The protein below binds the small molecule below.
Small molecule (SMILES): CC(C)c1ccc2c(c1)CC[C@H]1[C@](C)(C(=O)N[C@@H](Cc3c[nH]c4ccccc34)C(=O)O)CCC[C@]21C

Sequence of chain 1.A:
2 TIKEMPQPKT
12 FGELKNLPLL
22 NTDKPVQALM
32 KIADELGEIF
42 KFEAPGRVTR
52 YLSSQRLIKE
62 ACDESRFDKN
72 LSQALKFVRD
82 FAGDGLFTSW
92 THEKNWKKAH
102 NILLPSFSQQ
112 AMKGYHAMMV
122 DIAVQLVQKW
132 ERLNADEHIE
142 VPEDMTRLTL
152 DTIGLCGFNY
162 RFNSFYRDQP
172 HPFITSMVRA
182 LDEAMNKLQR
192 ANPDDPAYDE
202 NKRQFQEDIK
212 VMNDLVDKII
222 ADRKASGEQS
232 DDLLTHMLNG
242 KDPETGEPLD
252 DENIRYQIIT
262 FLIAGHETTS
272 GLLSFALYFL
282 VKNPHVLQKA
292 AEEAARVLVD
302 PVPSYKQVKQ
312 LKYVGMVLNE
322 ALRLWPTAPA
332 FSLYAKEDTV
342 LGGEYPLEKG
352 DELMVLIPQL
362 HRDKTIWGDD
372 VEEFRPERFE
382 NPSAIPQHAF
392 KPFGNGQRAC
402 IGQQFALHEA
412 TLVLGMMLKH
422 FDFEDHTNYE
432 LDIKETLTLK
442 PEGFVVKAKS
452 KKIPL

Binding-site contacts:
Ligand atom C11 contacts residue PHE88 of chain 1.A at 3.6 Å (hydrophobic).
Ligand atom C23 contacts residue TYR52 of chain 1.A at 3.8 Å (hydrophobic).
Ligand atom C29 contacts residue GLN74 of chain 1.A at 3.3 Å.
Ligand atom N2 contacts residue ARG48 of chain 1.A at 3.8 Å.
Ligand atom C3 contacts residue LEU30 of chain 1.A at 3.7 Å (hydrophobic).
Ligand atom C12 contacts residue LEU76 of chain 1.A at 3.7 Å (hydrophobic).
Ligand atom C23 contacts residue ARG48 of chain 1.A at 3.7 Å.
Ligand atom C25 contacts residue ARG48 of chain 1.A at 3.4 Å.
Ligand atom O3 contacts residue SER73 of chain 1.A at 3.4 Å.
Ligand atom C14 contacts residue ALA75 of chain 1.A at 3.6 Å (hydrophobic).
Ligand atom C20 contacts residue VAL27 of chain 1.A at 3.7 Å (hydrophobic).
Ligand atom O2 contacts residue LEU189 of chain 1.A at 3.8 Å.
Ligand atom C1 contacts residue TYR52 of chain 1.A at 3.7 Å (hydrophobic).
Ligand atom C29 contacts residue ARG48 of chain 1.A at 3.4 Å.
Ligand atom C28 contacts residue ARG48 of chain 1.A at 3.3 Å.
Ligand atom C8 contacts residue LEU438 of chain 1.A at 3.5 Å (hydrophobic).
Ligand atom C12 contacts residue LEU438 of chain 1.A at 3.5 Å (hydrophobic).
Ligand atom C11 contacts residue LEU438 of chain 1.A at 3.5 Å (hydrophobic).
Ligand atom C8 contacts residue MET186 of chain 1.A at 3.8 Å (hydrophobic).
Ligand atom C22 contacts residue SER73 of chain 1.A at 3.5 Å.
Ligand atom C12 contacts residue VAL79 of chain 1.A at 3.8 Å (hydrophobic).
Ligand atom C9 contacts residue ALA75 of chain 1.A at 3.8 Å (hydrophobic).
Ligand atom C24 contacts residue ARG48 of chain 1.A at 3.5 Å.
Ligand atom O2 contacts residue GLN74 of chain 1.A at 3.3 Å (h-bond).
Ligand atom C26 contacts residue LEU189 of chain 1.A at 3.7 Å (hydrophobic).
Ligand atom O1 contacts residue TYR52 of chain 1.A at 2.7 Å (h-bond).
Ligand atom O2 contacts residue SER73 of chain 1.A at 3.5 Å.
Ligand atom O2 contacts residue ALA75 of chain 1.A at 3.0 Å (h-bond).
Ligand atom C30 contacts residue GLN74 of chain 1.A at 3.6 Å.
Ligand atom C7 contacts residue MET186 of chain 1.A at 3.8 Å (hydrophobic).
Ligand atom O3 contacts residue GLN74 of chain 1.A at 2.8 Å (h-bond).
Ligand atom C26 contacts residue ARG48 of chain 1.A at 3.6 Å.
Ligand atom C31 contacts residue LEU189 of chain 1.A at 3.2 Å (hydrophobic).
Ligand atom C28 contacts residue GLN74 of chain 1.A at 3.4 Å.
Ligand atom C22 contacts residue GLN74 of chain 1.A at 3.4 Å.
Ligand atom C27 contacts residue ARG48 of chain 1.A at 3.7 Å.
Ligand atom C13 contacts residue ALA75 of chain 1.A at 3.6 Å (hydrophobic).
Ligand atom C27 contacts residue LEU21 of chain 1.A at 3.5 Å (hydrophobic).
Ligand atom C18 contacts residue PRO26 of chain 1.A at 3.8 Å (hydrophobic).
Ligand atom N2 contacts residue LEU189 of chain 1.A at 3.6 Å (h-bond).